A small-molecule ligand and the protein it binds are described below.
Small molecule (SMILES): CC(=O)N[C@@H]1[C@@H](O)[C@H](O)[C@@H](CO)O[C@H]1O

Sequence of chain 1.D:
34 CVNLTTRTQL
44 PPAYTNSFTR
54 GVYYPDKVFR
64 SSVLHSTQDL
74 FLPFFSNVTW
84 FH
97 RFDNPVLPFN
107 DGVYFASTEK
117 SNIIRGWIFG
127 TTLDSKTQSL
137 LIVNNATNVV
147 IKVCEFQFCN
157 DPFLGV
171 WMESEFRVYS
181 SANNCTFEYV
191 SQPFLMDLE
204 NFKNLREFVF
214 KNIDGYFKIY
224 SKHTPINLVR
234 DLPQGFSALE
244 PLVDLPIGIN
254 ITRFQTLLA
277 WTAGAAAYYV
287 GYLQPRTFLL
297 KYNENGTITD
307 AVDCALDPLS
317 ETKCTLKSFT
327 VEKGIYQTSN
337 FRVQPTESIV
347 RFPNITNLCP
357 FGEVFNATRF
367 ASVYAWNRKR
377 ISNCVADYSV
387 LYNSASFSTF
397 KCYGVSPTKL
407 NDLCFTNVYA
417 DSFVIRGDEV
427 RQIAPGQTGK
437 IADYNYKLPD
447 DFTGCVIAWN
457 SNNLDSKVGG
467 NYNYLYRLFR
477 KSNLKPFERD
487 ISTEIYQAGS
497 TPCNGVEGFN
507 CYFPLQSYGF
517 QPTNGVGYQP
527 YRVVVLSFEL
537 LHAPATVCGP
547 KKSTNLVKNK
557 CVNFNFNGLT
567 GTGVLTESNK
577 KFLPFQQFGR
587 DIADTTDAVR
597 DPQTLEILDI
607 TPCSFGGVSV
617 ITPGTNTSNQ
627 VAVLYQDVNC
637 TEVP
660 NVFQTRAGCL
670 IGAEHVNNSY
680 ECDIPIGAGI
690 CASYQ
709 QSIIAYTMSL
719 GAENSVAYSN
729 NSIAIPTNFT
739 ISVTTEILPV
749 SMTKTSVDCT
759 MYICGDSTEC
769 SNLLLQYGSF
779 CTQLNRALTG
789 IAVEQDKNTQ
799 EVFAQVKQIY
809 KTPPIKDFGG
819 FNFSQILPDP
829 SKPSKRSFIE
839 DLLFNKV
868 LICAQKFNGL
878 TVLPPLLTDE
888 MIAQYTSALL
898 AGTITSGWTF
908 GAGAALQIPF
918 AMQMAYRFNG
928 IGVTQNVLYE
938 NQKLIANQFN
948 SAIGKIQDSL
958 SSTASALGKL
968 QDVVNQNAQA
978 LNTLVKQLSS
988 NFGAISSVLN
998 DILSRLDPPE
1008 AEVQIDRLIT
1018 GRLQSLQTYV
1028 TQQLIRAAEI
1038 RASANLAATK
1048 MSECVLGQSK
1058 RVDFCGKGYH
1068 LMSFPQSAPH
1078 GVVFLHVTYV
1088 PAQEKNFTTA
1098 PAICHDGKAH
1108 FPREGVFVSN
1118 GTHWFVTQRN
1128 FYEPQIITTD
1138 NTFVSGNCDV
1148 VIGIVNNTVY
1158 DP

Binding-site contacts:
Ligand atom C3 contacts residue ASN1093 of chain 1.D at 3.9 Å.
Ligand atom C4 contacts residue ASN1093 of chain 1.D at 4.3 Å.
Ligand atom N2 contacts residue ASN1093 of chain 1.D at 3.0 Å (h-bond).
Ligand atom C5 contacts residue ASN1093 of chain 1.D at 3.8 Å.
Ligand atom C6 contacts residue ALA725 of chain 1.D at 4.3 Å (hydrophobic).
Ligand atom C7 contacts residue ASN1093 of chain 1.D at 3.2 Å.
Ligand atom O7 contacts residue ASN1093 of chain 1.D at 3.2 Å (h-bond).
Ligand atom O5 contacts residue ASN1093 of chain 1.D at 2.4 Å (h-bond).
Ligand atom C1 contacts residue ALA725 of chain 1.D at 4.5 Å (hydrophobic).
Ligand atom C5 contacts residue ALA725 of chain 1.D at 3.7 Å (hydrophobic).
Ligand atom C8 contacts residue LYS1092 of chain 1.D at 3.6 Å.
Ligand atom C1 contacts residue ASN1093 of chain 1.D at 1.5 Å.
Ligand atom C2 contacts residue ASN1093 of chain 1.D at 2.5 Å.
Ligand atom O5 contacts residue ALA725 of chain 1.D at 4.3 Å.
Ligand atom C8 contacts residue ASN1093 of chain 1.D at 3.6 Å.
Ligand atom O6 contacts residue ALA725 of chain 1.D at 3.9 Å.
Ligand atom C8 contacts residue GLU1091 of chain 1.D at 3.5 Å.
Ligand atom C1 contacts residue GLN914 of chain 1.G at 4.2 Å.

Sequence of chain 1.G:
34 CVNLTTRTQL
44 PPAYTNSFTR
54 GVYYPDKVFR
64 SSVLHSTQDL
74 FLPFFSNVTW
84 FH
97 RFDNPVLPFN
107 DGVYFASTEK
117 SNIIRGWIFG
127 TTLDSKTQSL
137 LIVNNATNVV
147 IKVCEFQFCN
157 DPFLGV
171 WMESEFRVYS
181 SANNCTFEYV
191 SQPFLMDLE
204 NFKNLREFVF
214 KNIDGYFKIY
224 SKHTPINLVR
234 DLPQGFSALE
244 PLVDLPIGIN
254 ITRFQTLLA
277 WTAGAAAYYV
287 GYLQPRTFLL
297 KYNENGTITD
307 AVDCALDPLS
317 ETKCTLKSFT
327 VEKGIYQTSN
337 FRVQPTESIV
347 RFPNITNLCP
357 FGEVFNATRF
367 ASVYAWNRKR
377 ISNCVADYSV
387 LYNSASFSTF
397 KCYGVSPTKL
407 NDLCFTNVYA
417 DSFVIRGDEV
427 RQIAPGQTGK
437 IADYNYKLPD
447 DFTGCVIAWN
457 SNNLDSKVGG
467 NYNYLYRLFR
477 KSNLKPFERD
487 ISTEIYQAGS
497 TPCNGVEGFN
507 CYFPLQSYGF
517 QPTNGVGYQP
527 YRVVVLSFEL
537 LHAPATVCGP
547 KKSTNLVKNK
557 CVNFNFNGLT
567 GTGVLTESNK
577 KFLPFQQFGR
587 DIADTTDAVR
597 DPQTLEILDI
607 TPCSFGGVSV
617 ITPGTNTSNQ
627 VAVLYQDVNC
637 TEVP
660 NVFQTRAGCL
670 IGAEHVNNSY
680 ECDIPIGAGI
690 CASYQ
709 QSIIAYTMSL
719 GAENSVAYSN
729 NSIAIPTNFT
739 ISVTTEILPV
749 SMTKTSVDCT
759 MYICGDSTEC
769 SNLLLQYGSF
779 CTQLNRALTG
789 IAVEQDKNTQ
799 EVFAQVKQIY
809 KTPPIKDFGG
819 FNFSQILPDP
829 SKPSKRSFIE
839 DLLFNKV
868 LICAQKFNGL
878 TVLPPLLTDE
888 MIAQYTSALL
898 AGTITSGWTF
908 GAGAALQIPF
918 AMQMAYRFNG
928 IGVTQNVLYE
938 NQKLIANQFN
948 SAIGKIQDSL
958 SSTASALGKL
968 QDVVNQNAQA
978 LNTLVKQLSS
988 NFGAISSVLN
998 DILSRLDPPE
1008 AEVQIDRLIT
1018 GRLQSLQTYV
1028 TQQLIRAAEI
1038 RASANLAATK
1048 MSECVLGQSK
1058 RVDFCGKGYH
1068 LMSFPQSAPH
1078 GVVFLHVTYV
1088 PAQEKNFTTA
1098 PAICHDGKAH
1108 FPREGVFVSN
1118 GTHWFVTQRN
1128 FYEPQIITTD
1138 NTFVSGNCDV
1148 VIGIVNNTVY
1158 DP